A protein and the small-molecule ligand that binds it are described below.
Small molecule (SMILES): COC(=O)c1ccccc1S(=O)(=O)NC(=O)Nc1nccc(C)n1

Sequence of chain 1.A:
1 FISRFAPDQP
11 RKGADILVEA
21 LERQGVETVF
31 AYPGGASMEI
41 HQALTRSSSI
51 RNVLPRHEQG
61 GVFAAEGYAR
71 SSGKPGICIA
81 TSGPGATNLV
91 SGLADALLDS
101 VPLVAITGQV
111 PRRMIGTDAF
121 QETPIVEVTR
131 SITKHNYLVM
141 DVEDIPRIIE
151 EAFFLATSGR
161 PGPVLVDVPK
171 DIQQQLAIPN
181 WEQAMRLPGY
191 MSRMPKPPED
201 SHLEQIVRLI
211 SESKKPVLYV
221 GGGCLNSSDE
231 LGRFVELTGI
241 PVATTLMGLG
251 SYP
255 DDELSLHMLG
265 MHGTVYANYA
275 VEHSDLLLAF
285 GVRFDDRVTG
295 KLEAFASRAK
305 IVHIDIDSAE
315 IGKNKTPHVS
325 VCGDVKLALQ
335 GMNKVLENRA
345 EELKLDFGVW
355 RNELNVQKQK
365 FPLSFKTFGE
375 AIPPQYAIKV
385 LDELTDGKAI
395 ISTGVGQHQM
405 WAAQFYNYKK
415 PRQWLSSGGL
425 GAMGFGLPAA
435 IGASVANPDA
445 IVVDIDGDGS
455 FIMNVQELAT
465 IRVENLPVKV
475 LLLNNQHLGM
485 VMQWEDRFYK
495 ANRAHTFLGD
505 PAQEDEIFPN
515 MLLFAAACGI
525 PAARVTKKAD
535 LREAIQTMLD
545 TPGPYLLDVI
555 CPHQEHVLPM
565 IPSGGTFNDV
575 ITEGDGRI

Sequence of chain 4.A:
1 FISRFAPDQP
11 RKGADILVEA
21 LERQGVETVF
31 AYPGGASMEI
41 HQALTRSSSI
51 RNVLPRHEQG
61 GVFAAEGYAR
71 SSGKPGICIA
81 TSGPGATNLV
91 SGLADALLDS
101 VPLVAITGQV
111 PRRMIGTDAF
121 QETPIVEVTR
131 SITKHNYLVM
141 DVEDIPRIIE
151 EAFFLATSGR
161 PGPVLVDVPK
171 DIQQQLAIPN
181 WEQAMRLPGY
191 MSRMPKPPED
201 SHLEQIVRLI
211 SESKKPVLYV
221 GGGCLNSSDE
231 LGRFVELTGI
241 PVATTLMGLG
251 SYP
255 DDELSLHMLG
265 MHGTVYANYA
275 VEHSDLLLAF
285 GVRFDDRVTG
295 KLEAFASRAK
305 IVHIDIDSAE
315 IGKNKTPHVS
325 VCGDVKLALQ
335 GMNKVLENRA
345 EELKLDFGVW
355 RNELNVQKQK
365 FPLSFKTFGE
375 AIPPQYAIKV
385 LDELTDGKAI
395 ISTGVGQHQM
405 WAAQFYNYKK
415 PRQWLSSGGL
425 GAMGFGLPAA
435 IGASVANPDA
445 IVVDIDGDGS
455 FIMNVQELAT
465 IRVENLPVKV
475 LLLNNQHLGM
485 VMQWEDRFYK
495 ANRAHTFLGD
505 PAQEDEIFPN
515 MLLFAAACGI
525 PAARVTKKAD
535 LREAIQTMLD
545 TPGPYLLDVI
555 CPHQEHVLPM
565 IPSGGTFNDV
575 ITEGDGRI

Binding-site contacts:
Ligand atom N8 contacts residue LYS170 of chain 1.A at 3.0 Å (salt-bridge).
Ligand atom C28 contacts residue MET484 of chain 4.A at 3.9 Å (hydrophobic).
Ligand atom C9 contacts residue ARG291 of chain 4.A at 3.7 Å.
Ligand atom S7 contacts residue LYS170 of chain 1.A at 3.9 Å.
Ligand atom C15 contacts residue PHE120 of chain 1.A at 3.8 Å (hydrophobic).
Ligand atom O23 contacts residue PHE120 of chain 1.A at 3.6 Å (h-bond).
Ligand atom N16 contacts residue ARG291 of chain 4.A at 2.8 Å (salt-bridge).
Ligand atom C9 contacts residue TRP488 of chain 4.A at 3.6 Å (hydrophobic).
Ligand atom C2 contacts residue ARG291 of chain 4.A at 3.6 Å.
Ligand atom C11 contacts residue TRP488 of chain 4.A at 3.3 Å (hydrophobic).
Ligand atom C1 contacts residue ARG291 of chain 4.A at 3.5 Å.
Ligand atom C5 contacts residue PRO111 of chain 1.A at 3.9 Å (hydrophobic).
Ligand atom O17 contacts residue SER567 of chain 4.A at 2.8 Å.
Ligand atom O20 contacts residue ARG291 of chain 4.A at 2.6 Å (salt-bridge).
Ligand atom N12 contacts residue TRP488 of chain 4.A at 3.5 Å.
Ligand atom O23 contacts residue VAL110 of chain 1.A at 3.7 Å.
Ligand atom C1 contacts residue ASP290 of chain 4.A at 3.4 Å.
Ligand atom C15 contacts residue TRP488 of chain 4.A at 3.5 Å (hydrophobic).
Ligand atom C24 contacts residue GLN121 of chain 1.A at 3.6 Å.
Ligand atom C15 contacts residue ARG291 of chain 4.A at 3.4 Å.
Ligand atom C9 contacts residue LYS170 of chain 1.A at 3.8 Å.
Ligand atom O18 contacts residue LYS170 of chain 1.A at 3.1 Å.
Ligand atom C3 contacts residue VAL110 of chain 1.A at 3.7 Å (hydrophobic).
Ligand atom O18 contacts residue PRO111 of chain 1.A at 3.2 Å.
Ligand atom O20 contacts residue SER567 of chain 4.A at 3.0 Å (h-bond).
Ligand atom C1 contacts residue MET114 of chain 1.A at 3.8 Å (hydrophobic).
Ligand atom N10 contacts residue TRP488 of chain 4.A at 3.3 Å.
Ligand atom C9 contacts residue SER567 of chain 4.A at 3.7 Å.
Ligand atom O20 contacts residue TRP488 of chain 4.A at 3.8 Å.
Ligand atom C24 contacts residue PHE120 of chain 1.A at 3.7 Å (hydrophobic).
Ligand atom C28 contacts residue TRP488 of chain 4.A at 3.6 Å (hydrophobic).
Ligand atom O25 contacts residue LYS170 of chain 1.A at 3.6 Å.
Ligand atom C14 contacts residue TRP488 of chain 4.A at 3.5 Å (hydrophobic).
Ligand atom C13 contacts residue TRP488 of chain 4.A at 3.5 Å (hydrophobic).
Ligand atom N12 contacts residue GLY35 of chain 1.A at 3.4 Å.
Ligand atom C2 contacts residue ASP290 of chain 4.A at 3.4 Å.
Ligand atom N16 contacts residue TRP488 of chain 4.A at 3.3 Å.
Ligand atom N10 contacts residue LYS170 of chain 1.A at 3.6 Å.
Ligand atom C6 contacts residue ARG291 of chain 4.A at 3.8 Å.
Ligand atom C3 contacts residue PHE120 of chain 1.A at 3.4 Å (hydrophobic).